Sequence of chain 1.C:
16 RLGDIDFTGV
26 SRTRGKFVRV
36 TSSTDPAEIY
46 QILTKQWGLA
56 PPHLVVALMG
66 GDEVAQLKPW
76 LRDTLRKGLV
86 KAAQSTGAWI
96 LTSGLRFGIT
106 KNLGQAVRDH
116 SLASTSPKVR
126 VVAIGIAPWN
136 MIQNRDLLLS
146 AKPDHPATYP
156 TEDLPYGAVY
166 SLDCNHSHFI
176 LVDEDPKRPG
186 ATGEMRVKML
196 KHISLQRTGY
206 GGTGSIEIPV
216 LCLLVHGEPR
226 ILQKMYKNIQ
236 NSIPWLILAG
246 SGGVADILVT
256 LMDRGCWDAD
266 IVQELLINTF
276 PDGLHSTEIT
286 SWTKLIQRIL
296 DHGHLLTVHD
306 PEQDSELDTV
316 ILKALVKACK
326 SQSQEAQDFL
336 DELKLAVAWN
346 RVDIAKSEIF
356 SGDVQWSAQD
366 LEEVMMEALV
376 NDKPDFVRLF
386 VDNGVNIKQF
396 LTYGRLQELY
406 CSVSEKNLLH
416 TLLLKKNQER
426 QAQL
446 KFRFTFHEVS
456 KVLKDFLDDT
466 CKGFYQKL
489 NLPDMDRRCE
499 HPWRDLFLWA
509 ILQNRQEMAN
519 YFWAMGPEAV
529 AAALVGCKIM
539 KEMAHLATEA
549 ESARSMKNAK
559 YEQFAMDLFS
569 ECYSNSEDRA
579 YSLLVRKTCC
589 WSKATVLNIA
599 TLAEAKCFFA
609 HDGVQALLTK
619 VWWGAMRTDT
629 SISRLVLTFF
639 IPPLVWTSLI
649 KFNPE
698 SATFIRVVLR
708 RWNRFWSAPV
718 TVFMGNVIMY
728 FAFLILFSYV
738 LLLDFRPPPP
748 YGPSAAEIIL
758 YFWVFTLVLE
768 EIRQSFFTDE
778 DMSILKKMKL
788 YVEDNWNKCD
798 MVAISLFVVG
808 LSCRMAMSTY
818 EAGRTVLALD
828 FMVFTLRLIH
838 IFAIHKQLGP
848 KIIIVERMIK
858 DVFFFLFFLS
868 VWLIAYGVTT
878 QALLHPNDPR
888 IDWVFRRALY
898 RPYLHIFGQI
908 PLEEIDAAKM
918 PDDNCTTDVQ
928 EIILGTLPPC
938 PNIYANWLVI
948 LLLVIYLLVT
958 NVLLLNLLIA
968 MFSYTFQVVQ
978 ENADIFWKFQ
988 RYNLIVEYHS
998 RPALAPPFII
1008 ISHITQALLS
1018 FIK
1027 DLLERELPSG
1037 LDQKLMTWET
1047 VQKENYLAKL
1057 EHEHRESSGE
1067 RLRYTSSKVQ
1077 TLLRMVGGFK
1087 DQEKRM

Binding-site contacts:
Ligand atom C26 contacts residue YUY1 of chain 1.N at 4.0 Å.
Ligand atom C13 contacts residue PHE892 of chain 1.C at 4.0 Å (hydrophobic).
Ligand atom C19 contacts residue ILE888 of chain 1.C at 4.0 Å (hydrophobic).
Ligand atom C21 contacts residue ILE888 of chain 1.C at 4.4 Å (hydrophobic).
Ligand atom C11 contacts residue PHE892 of chain 1.C at 3.4 Å (hydrophobic).
Ligand atom C contacts residue YUY1 of chain 1.N at 3.4 Å.
Ligand atom C1 contacts residue YUY1 of chain 1.N at 4.3 Å.
Ligand atom C21 contacts residue ASP889 of chain 1.C at 4.2 Å.
Ligand atom C25 contacts residue PHE892 of chain 1.C at 4.3 Å (hydrophobic).
Ligand atom C8 contacts residue YUY1 of chain 1.N at 4.5 Å.
Ligand atom C15 contacts residue YUY1 of chain 1.N at 4.1 Å.
Ligand atom C12 contacts residue PHE892 of chain 1.C at 3.9 Å (hydrophobic).
Ligand atom C22 contacts residue ASP889 of chain 1.C at 4.2 Å.
Ligand atom C16 contacts residue YUY1 of chain 1.N at 4.3 Å.
Ligand atom C10 contacts residue PHE892 of chain 1.C at 4.2 Å (hydrophobic).
Ligand atom C16 contacts residue ASP889 of chain 1.C at 4.3 Å.
Ligand atom C7 contacts residue PHE892 of chain 1.C at 4.3 Å (hydrophobic).
Ligand atom C6 contacts residue PHE892 of chain 1.C at 3.8 Å (hydrophobic).
Ligand atom C14 contacts residue PHE892 of chain 1.C at 4.4 Å (hydrophobic).
Ligand atom C9 contacts residue PHE892 of chain 1.C at 4.0 Å (hydrophobic).
Ligand atom C20 contacts residue ILE888 of chain 1.C at 4.2 Å (hydrophobic).

The small molecule below binds the protein below.
Small molecule (SMILES): C[C@@H]1CC[C@@]2(OC1)O[C@H]1C[C@H]3[C@@H]4CC=C5C[C@@H](O)CC[C@]5(C)[C@H]4CC[C@]3(C)[C@H]1[C@@H]2C